This protein binds this small molecule.
Small molecule (SMILES): CC(=O)N[C@@H]1[C@@H](O)[C@H](O)[C@@H](CO)O[C@H]1O

Sequence of chain 1.B:
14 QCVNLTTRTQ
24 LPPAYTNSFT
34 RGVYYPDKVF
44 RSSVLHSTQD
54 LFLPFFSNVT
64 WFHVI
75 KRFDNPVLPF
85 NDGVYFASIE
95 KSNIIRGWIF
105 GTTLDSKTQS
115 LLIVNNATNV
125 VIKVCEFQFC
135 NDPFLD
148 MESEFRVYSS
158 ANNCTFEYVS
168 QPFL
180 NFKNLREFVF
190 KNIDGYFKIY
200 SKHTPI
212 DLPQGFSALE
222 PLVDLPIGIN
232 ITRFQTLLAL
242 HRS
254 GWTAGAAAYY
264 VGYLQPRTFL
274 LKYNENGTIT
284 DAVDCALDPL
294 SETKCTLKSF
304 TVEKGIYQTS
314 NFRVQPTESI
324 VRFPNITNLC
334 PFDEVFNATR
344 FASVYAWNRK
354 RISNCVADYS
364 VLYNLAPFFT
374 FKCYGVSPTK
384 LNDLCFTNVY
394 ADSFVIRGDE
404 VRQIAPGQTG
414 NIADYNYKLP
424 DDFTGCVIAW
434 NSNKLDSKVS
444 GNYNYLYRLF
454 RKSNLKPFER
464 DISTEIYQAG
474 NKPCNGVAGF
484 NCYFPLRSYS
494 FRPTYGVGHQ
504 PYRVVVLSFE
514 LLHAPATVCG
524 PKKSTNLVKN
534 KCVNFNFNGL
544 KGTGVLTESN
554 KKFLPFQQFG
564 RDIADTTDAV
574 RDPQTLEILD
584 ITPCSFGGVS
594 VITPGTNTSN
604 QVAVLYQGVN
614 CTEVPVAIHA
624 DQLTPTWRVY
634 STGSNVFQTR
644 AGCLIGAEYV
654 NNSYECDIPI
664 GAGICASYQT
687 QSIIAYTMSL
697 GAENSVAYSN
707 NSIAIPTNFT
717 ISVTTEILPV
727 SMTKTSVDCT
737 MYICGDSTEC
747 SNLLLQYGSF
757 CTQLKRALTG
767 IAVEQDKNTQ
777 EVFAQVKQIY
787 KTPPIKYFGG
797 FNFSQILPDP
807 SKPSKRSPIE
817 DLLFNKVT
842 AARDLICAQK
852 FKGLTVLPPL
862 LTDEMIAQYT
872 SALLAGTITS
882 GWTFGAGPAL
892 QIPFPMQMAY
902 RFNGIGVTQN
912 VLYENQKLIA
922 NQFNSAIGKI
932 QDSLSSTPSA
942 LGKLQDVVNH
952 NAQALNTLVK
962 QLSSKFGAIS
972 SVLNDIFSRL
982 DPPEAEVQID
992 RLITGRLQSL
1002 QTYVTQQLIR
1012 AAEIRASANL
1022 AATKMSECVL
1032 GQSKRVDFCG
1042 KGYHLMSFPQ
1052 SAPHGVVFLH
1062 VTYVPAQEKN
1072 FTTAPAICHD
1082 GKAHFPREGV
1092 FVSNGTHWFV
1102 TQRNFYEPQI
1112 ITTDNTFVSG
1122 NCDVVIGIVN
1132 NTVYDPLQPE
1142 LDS

Binding-site contacts:
Ligand atom N2 contacts residue THR106 of chain 1.B at 4.5 Å.
Ligand atom O7 contacts residue ASN231 of chain 1.B at 4.5 Å.
Ligand atom C8 contacts residue THR106 of chain 1.B at 3.8 Å.
Ligand atom C8 contacts residue THR112 of chain 1.B at 4.5 Å.
Ligand atom O5 contacts residue ASN231 of chain 1.B at 2.4 Å (h-bond).
Ligand atom C2 contacts residue ASN231 of chain 1.B at 2.5 Å.
Ligand atom N2 contacts residue ASN231 of chain 1.B at 2.9 Å (h-bond).
Ligand atom C5 contacts residue ASN231 of chain 1.B at 3.7 Å.
Ligand atom C1 contacts residue ASN231 of chain 1.B at 1.4 Å.
Ligand atom C3 contacts residue ASN231 of chain 1.B at 3.8 Å.
Ligand atom C7 contacts residue ASN231 of chain 1.B at 3.9 Å.
Ligand atom C4 contacts residue ASN231 of chain 1.B at 4.2 Å.